Sequence of chain 1.D:
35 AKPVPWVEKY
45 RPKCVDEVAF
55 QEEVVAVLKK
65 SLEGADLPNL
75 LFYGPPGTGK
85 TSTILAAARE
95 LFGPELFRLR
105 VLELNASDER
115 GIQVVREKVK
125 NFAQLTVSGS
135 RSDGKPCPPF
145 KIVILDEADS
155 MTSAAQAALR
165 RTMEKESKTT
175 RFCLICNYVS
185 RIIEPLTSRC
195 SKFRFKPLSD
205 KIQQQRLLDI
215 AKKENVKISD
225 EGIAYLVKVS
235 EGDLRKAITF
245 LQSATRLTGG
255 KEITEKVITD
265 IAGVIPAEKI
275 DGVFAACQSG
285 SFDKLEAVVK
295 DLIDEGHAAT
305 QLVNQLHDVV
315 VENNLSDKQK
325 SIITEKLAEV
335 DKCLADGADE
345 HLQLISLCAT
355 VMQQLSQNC

The protein below binds the small molecule below.
Small molecule (SMILES): Nc1ncnc2c1ncn2[C@@H]1O[C@H](COP(=O)(O)OP(=O)(O)OP(O)(O)=S)[C@@H](O)[C@H]1O

Binding-site contacts:
Ligand atom O2A contacts residue GLU153 of chain 1.E at 2.8 Å (salt-bridge).
Ligand atom O1A contacts residue THR85 of chain 1.D at 3.4 Å (h-bond).
Ligand atom N6 contacts residue ALA53 of chain 1.D at 3.1 Å (h-bond).
Ligand atom O3G contacts residue LYS84 of chain 1.D at 2.8 Å (salt-bridge).
Ligand atom N7 contacts residue GLY81 of chain 1.D at 3.4 Å (h-bond).
Ligand atom N1 contacts residue ALA53 of chain 1.D at 3.1 Å (h-bond).
Ligand atom C3' contacts residue SER86 of chain 1.D at 3.4 Å.
Ligand atom O3A contacts residue GLY83 of chain 1.D at 3.5 Å (h-bond).
Ligand atom O1A contacts residue SER86 of chain 1.D at 2.7 Å (h-bond).
Ligand atom O3G contacts residue ASN181 of chain 1.D at 3.0 Å (h-bond).
Ligand atom O2A contacts residue ARG45 of chain 1.D at 2.9 Å (salt-bridge).
Ligand atom O3B contacts residue ARG239 of chain 1.D at 3.2 Å (salt-bridge).
Ligand atom N7 contacts residue GLY83 of chain 1.D at 3.3 Å.
Ligand atom S1G contacts residue ARG149 of chain 1.E at 3.3 Å (salt-bridge).
Ligand atom S1G contacts residue ARG178 of chain 1.E at 2.9 Å (salt-bridge).
Ligand atom PG contacts residue ARG149 of chain 1.E at 3.4 Å.
Ligand atom O2' contacts residue VAL41 of chain 1.D at 2.9 Å (h-bond).
Ligand atom O3' contacts residue VAL41 of chain 1.D at 2.9 Å (h-bond).
Ligand atom O2G contacts residue ARG149 of chain 1.E at 3.0 Å (salt-bridge).
Ligand atom O2' contacts residue TYR44 of chain 1.D at 3.4 Å (h-bond).
Ligand atom O2B contacts residue THR85 of chain 1.D at 2.9 Å (h-bond).
Ligand atom O2G contacts residue MG1 of chain 1.Q at 2.1 Å.
Ligand atom O1B contacts residue LYS84 of chain 1.D at 2.6 Å (salt-bridge).
Ligand atom O2B contacts residue MG1 of chain 1.Q at 2.3 Å.
Ligand atom O1B contacts residue GLY83 of chain 1.D at 3.1 Å (h-bond).
Ligand atom C2 contacts residue ARG210 of chain 1.D at 3.5 Å.
Ligand atom O3B contacts residue GLY81 of chain 1.D at 3.0 Å (h-bond).
Ligand atom N7 contacts residue THR82 of chain 1.D at 3.3 Å.
Ligand atom N6 contacts residue THR82 of chain 1.D at 3.4 Å (h-bond).
Ligand atom PA contacts residue SER86 of chain 1.D at 3.5 Å.
Ligand atom O1A contacts residue GLY83 of chain 1.D at 3.3 Å.
Ligand atom O5' contacts residue SER86 of chain 1.D at 3.4 Å (h-bond).
Ligand atom O2G contacts residue ARG178 of chain 1.E at 3.2 Å (salt-bridge).
Ligand atom S1G contacts residue ARG239 of chain 1.D at 2.8 Å (salt-bridge).
Ligand atom O3' contacts residue ARG45 of chain 1.D at 3.3 Å.
Ligand atom C8 contacts residue GLY81 of chain 1.D at 3.4 Å.
Ligand atom O3G contacts residue ARG149 of chain 1.E at 3.4 Å (salt-bridge).
Ligand atom C4 contacts residue LEU238 of chain 1.D at 3.5 Å (hydrophobic).
Ligand atom O2A contacts residue ARG239 of chain 1.D at 3.3 Å (salt-bridge).
Ligand atom PG contacts residue MG1 of chain 1.Q at 3.5 Å.

Sequence of chain 1.E:
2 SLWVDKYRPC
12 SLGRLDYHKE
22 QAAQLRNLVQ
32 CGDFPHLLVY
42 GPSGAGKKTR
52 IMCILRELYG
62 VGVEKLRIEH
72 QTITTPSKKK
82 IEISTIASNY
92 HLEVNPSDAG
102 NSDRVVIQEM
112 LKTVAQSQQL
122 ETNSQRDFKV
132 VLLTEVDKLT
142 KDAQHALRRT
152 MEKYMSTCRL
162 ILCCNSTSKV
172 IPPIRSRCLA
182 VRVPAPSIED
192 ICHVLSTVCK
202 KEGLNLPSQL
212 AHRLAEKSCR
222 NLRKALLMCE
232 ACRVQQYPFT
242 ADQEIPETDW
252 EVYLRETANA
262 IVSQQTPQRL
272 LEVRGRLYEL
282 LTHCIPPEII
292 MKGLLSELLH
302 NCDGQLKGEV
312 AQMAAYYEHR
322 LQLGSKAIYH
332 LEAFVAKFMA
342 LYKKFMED